Sequence of chain 1.B:
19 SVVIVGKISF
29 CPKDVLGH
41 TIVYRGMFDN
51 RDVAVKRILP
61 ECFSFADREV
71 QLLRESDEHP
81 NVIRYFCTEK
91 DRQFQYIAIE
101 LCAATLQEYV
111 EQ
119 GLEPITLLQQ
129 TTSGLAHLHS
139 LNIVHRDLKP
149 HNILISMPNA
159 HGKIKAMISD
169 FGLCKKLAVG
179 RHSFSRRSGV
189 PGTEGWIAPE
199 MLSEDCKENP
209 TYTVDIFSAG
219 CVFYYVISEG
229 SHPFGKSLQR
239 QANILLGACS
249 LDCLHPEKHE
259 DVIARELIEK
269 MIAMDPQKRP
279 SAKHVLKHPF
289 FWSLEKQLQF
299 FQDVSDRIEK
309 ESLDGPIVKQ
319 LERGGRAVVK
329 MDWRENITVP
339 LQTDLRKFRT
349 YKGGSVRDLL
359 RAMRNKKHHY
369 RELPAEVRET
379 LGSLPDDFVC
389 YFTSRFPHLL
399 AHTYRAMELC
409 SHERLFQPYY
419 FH

The protein below binds the small molecule below.
Small molecule (SMILES): O=S(=O)(CC(F)(F)F)Nc1ccc(Oc2ncccc2-c2ccnc(N[C@H]3CCCNC3)n2)c2ccccc12

Binding-site contacts:
Ligand atom F1 contacts residue GLU69 of chain 1.B at 3.6 Å.
Ligand atom C28 contacts residue CYS102 of chain 1.B at 3.7 Å (hydrophobic).
Ligand atom C26 contacts residue ALA54 of chain 1.B at 3.5 Å (hydrophobic).
Ligand atom C31 contacts residue GLU108 of chain 1.B at 3.2 Å.
Ligand atom C13 contacts residue ILE99 of chain 1.B at 3.7 Å (hydrophobic).
Ligand atom F4 contacts residue LEU73 of chain 1.B at 3.6 Å.
Ligand atom C36 contacts residue ALA54 of chain 1.B at 3.6 Å (hydrophobic).
Ligand atom C37 contacts residue ILE97 of chain 1.B at 3.4 Å (hydrophobic).
Ligand atom N16 contacts residue VAL43 of chain 1.B at 3.6 Å.
Ligand atom F3 contacts residue VAL70 of chain 1.B at 3.7 Å.
Ligand atom C37 contacts residue LYS56 of chain 1.B at 3.4 Å.
Ligand atom O7 contacts residue SER167 of chain 1.B at 3.6 Å.
Ligand atom O8 contacts residue ASP168 of chain 1.B at 3.5 Å.
Ligand atom C33 contacts residue GLU108 of chain 1.B at 3.6 Å.
Ligand atom C35 contacts residue ALA54 of chain 1.B at 3.8 Å (hydrophobic).
Ligand atom O8 contacts residue GLU69 of chain 1.B at 3.4 Å (salt-bridge).
Ligand atom F3 contacts residue ILE97 of chain 1.B at 3.2 Å.
Ligand atom C31 contacts residue ALA103 of chain 1.B at 3.7 Å (hydrophobic).
Ligand atom C17 contacts residue VAL43 of chain 1.B at 3.8 Å (hydrophobic).
Ligand atom F4 contacts residue GLU69 of chain 1.B at 3.5 Å.
Ligand atom C25 contacts residue ALA54 of chain 1.B at 3.6 Å (hydrophobic).
Ligand atom C36 contacts residue ILE97 of chain 1.B at 3.6 Å (hydrophobic).
Ligand atom F1 contacts residue ILE97 of chain 1.B at 3.6 Å.
Ligand atom C5 contacts residue LEU73 of chain 1.B at 3.6 Å (hydrophobic).
Ligand atom O7 contacts residue ASP168 of chain 1.B at 2.7 Å (salt-bridge).
Ligand atom F3 contacts residue LEU73 of chain 1.B at 3.7 Å.
Ligand atom C34 contacts residue ILE99 of chain 1.B at 3.4 Å (hydrophobic).
Ligand atom C36 contacts residue LYS56 of chain 1.B at 3.6 Å.
Ligand atom N24 contacts residue LEU101 of chain 1.B at 3.8 Å.
Ligand atom C23 contacts residue CYS102 of chain 1.B at 3.6 Å (hydrophobic).
Ligand atom C35 contacts residue ILE99 of chain 1.B at 3.5 Å (hydrophobic).
Ligand atom N24 contacts residue CYS102 of chain 1.B at 2.8 Å (h-bond).
Ligand atom C25 contacts residue CYS102 of chain 1.B at 3.5 Å (hydrophobic).
Ligand atom N32 contacts residue GLU108 of chain 1.B at 2.7 Å (salt-bridge).
Ligand atom S6 contacts residue ASP168 of chain 1.B at 3.6 Å (salt-bridge).
Ligand atom O8 contacts residue PHE169 of chain 1.B at 2.7 Å (h-bond).
Ligand atom C36 contacts residue ILE99 of chain 1.B at 3.7 Å (hydrophobic).
Ligand atom N27 contacts residue CYS102 of chain 1.B at 2.9 Å (h-bond).
Ligand atom C29 contacts residue CYS102 of chain 1.B at 3.7 Å (hydrophobic).
Ligand atom C25 contacts residue GLU100 of chain 1.B at 3.6 Å.